A small-molecule ligand and the protein it binds are described below.
Small molecule (SMILES): C/C1=C\[C@H](C)C[C@H](C)OC(=O)C[C@H](c2ccc(O)cc2)NC(=O)[C@@H](Cc2c(Br)[nH]c3ccccc23)N(C)C(=O)[C@H](C)NC(=O)[C@@H](C)C1

Sequence of chain 1.B:
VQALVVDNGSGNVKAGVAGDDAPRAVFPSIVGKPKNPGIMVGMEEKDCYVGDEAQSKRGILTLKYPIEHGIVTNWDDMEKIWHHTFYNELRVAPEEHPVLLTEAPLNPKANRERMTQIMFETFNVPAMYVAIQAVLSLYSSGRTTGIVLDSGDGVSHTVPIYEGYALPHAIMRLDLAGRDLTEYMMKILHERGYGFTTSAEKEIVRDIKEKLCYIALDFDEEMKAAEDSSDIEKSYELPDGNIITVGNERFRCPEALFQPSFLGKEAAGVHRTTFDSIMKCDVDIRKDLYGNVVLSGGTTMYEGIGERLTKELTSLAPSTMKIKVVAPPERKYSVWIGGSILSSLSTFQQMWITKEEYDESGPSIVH

Sequence of chain 1.A:
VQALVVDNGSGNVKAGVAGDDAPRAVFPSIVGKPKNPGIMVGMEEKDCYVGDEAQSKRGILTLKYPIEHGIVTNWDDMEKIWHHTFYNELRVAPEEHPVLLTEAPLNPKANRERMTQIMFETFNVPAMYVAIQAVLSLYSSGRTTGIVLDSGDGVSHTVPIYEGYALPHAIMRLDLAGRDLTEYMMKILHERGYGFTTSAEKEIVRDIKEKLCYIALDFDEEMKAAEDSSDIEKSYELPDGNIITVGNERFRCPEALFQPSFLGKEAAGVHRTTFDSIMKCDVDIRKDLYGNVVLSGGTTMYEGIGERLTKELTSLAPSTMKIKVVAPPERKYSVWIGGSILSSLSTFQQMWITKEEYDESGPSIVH

Sequence of chain 1.C:
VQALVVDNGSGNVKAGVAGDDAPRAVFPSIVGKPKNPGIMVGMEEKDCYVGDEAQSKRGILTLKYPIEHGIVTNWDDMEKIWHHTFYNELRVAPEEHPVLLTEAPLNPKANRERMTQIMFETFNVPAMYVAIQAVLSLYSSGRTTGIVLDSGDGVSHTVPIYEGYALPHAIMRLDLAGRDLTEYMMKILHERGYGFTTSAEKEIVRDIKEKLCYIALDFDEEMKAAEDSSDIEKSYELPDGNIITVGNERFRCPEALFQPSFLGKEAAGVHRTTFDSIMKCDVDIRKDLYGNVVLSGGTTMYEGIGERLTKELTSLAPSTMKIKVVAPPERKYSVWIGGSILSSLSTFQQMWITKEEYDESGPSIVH

Binding-site contacts:
Ligand atom C34 contacts residue ARG197 of chain 1.C at 3.7 Å.
Ligand atom O5 contacts residue PRO113 of chain 1.A at 4.0 Å.
Ligand atom C6 contacts residue GLY198 of chain 1.C at 3.8 Å.
Ligand atom C17 contacts residue GLY200 of chain 1.C at 4.0 Å.
Ligand atom C31 contacts residue ILE76 of chain 1.A at 3.6 Å (hydrophobic).
Ligand atom C25 contacts residue HIS195 of chain 1.C at 3.9 Å.
Ligand atom C33 contacts residue ARG197 of chain 1.C at 3.9 Å.
Ligand atom O3 contacts residue GLY200 of chain 1.C at 3.0 Å (h-bond).
Ligand atom C28 contacts residue ASP180 of chain 1.A at 3.8 Å.
Ligand atom C13 contacts residue LEU243 of chain 1.C at 3.5 Å (hydrophobic).
Ligand atom C27 contacts residue ARG178 of chain 1.A at 3.7 Å.
Ligand atom N3 contacts residue ASP180 of chain 1.A at 3.1 Å (salt-bridge).
Ligand atom C8 contacts residue GLY198 of chain 1.C at 3.5 Å.
Ligand atom C26 contacts residue ARG178 of chain 1.A at 3.6 Å.
Ligand atom O3 contacts residue TYR199 of chain 1.C at 4.0 Å.
Ligand atom C17 contacts residue GLU206 of chain 1.C at 3.1 Å.
Ligand atom C14 contacts residue LEU243 of chain 1.C at 3.8 Å (hydrophobic).
Ligand atom C16 contacts residue TYR199 of chain 1.C at 3.7 Å (hydrophobic).
Ligand atom BR contacts residue HIS74 of chain 1.A at 3.7 Å.
Ligand atom C2 contacts residue ASN247 of chain 1.C at 3.9 Å.
Ligand atom C35 contacts residue ASN247 of chain 1.C at 4.1 Å.
Ligand atom C34 contacts residue GLY198 of chain 1.C at 4.0 Å.
Ligand atom O3 contacts residue GLY198 of chain 1.C at 3.4 Å (h-bond).
Ligand atom C35 contacts residue ILE248 of chain 1.C at 3.4 Å (hydrophobic).
Ligand atom N contacts residue GLY198 of chain 1.C at 2.8 Å (h-bond).
Ligand atom C22 contacts residue ILE76 of chain 1.A at 3.8 Å (hydrophobic).
Ligand atom C5 contacts residue GLY198 of chain 1.C at 3.9 Å.
Ligand atom C12 contacts residue GLY200 of chain 1.C at 3.5 Å.
Ligand atom C11 contacts residue GLY200 of chain 1.C at 3.6 Å.
Ligand atom C7 contacts residue GLY198 of chain 1.C at 3.5 Å.
Ligand atom N2 contacts residue GLY200 of chain 1.C at 3.3 Å (h-bond).
Ligand atom C15 contacts residue LEU243 of chain 1.C at 4.0 Å (hydrophobic).
Ligand atom C24 contacts residue GLY198 of chain 1.C at 4.0 Å.
Ligand atom C27 contacts residue ASP180 of chain 1.A at 4.0 Å.
Ligand atom C23 contacts residue GLY198 of chain 1.C at 3.5 Å.
Ligand atom C23 contacts residue ILE76 of chain 1.A at 3.6 Å (hydrophobic).
Ligand atom N3 contacts residue ARG178 of chain 1.A at 3.9 Å.
Ligand atom C17 contacts residue VAL288 of chain 1.B at 3.6 Å (hydrophobic).
Ligand atom O contacts residue TYR199 of chain 1.C at 3.8 Å.
Ligand atom C12 contacts residue GLU206 of chain 1.C at 3.8 Å.